A protein and the small-molecule ligand that binds it are described below.
Small molecule (SMILES): CC(=O)N[C@@H]1[C@@H](O)[C@H](O)[C@@H](CO)O[C@H]1O

Binding-site contacts:
Ligand atom O5 contacts residue THR615 of chain 1.B at 3.2 Å (h-bond).
Ligand atom C4 contacts residue ASN613 of chain 1.B at 4.2 Å.
Ligand atom C5 contacts residue GLU616 of chain 1.B at 4.0 Å.
Ligand atom O5 contacts residue GLU616 of chain 1.B at 2.9 Å (salt-bridge).
Ligand atom N2 contacts residue ASN613 of chain 1.B at 2.9 Å (h-bond).
Ligand atom C1 contacts residue ASN613 of chain 1.B at 1.4 Å.
Ligand atom C5 contacts residue THR615 of chain 1.B at 3.8 Å.
Ligand atom O6 contacts residue THR615 of chain 1.B at 3.6 Å.
Ligand atom O5 contacts residue ASN613 of chain 1.B at 2.4 Å (h-bond).
Ligand atom O7 contacts residue ASN613 of chain 1.B at 4.3 Å.
Ligand atom C7 contacts residue ASN613 of chain 1.B at 3.8 Å.
Ligand atom C2 contacts residue ASN613 of chain 1.B at 2.5 Å.
Ligand atom C5 contacts residue ASN613 of chain 1.B at 3.7 Å.
Ligand atom O6 contacts residue GLU616 of chain 1.B at 2.4 Å (salt-bridge).
Ligand atom C6 contacts residue THR615 of chain 1.B at 3.4 Å.
Ligand atom C3 contacts residue ASN613 of chain 1.B at 3.8 Å.
Ligand atom C1 contacts residue THR615 of chain 1.B at 4.2 Å.
Ligand atom C1 contacts residue GLU616 of chain 1.B at 3.7 Å.
Ligand atom C6 contacts residue GLU616 of chain 1.B at 3.6 Å.

Sequence of chain 1.B:
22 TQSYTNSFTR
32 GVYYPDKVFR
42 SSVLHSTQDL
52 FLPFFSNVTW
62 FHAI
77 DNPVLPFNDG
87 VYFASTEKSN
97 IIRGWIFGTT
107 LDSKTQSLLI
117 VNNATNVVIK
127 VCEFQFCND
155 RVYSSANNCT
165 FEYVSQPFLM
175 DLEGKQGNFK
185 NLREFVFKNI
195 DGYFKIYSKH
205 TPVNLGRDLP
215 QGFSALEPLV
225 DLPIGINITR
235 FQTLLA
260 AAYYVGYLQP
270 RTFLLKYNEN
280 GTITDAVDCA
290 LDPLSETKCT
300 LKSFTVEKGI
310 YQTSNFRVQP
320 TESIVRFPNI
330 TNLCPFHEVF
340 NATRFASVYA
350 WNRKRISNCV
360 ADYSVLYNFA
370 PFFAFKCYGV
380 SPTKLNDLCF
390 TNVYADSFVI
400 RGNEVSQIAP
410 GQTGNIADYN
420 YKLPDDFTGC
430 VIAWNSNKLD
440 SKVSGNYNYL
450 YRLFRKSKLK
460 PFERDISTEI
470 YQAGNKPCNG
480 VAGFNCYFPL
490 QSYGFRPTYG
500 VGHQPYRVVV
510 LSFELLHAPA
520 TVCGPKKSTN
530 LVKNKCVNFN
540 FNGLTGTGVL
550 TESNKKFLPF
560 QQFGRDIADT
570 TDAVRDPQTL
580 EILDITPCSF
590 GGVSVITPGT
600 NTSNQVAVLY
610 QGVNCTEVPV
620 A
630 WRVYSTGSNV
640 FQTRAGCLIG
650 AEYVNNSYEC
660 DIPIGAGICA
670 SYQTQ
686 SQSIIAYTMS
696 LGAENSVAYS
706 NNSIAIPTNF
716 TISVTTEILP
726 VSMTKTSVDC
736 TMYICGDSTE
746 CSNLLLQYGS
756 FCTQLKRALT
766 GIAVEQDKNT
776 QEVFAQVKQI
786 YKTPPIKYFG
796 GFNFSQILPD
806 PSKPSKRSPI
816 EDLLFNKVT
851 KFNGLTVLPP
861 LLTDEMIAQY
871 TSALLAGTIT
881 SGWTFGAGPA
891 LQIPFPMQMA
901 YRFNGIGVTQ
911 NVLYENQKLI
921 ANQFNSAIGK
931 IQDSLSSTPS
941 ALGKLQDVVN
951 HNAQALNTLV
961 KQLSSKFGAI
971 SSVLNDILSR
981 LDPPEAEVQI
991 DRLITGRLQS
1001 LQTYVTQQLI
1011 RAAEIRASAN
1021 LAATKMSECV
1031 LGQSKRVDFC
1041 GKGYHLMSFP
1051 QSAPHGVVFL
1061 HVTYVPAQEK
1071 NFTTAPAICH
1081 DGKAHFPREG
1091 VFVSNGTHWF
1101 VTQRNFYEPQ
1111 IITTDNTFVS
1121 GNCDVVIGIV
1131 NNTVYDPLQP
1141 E